Binding-site contacts:
Ligand atom O6 contacts residue THR312 of chain 1.A at 4.2 Å.
Ligand atom C2 contacts residue ASN32 of chain 1.A at 2.5 Å.
Ligand atom C8 contacts residue THR34 of chain 1.A at 3.9 Å.
Ligand atom O6 contacts residue LEU52 of chain 1.B at 3.3 Å.
Ligand atom C6 contacts residue THR34 of chain 1.A at 4.4 Å.
Ligand atom C4 contacts residue ASN32 of chain 1.A at 4.3 Å.
Ligand atom C1 contacts residue ASN32 of chain 1.A at 1.4 Å.
Ligand atom C7 contacts residue ASN32 of chain 1.A at 3.6 Å.
Ligand atom O7 contacts residue THR34 of chain 1.A at 4.0 Å.
Ligand atom C1 contacts residue ALA33 of chain 1.A at 4.5 Å (hydrophobic).
Ligand atom C3 contacts residue ASN32 of chain 1.A at 3.8 Å.
Ligand atom C5 contacts residue ASN32 of chain 1.A at 3.7 Å.
Ligand atom C7 contacts residue THR34 of chain 1.A at 4.3 Å.
Ligand atom N2 contacts residue ASN32 of chain 1.A at 3.0 Å (h-bond).
Ligand atom C8 contacts residue ILE56 of chain 1.B at 4.2 Å (hydrophobic).
Ligand atom C5 contacts residue THR312 of chain 1.A at 4.3 Å.
Ligand atom O7 contacts residue ASN32 of chain 1.A at 3.8 Å.
Ligand atom C1 contacts residue THR312 of chain 1.A at 3.7 Å.
Ligand atom O5 contacts residue ASN32 of chain 1.A at 2.3 Å (h-bond).
Ligand atom C6 contacts residue LEU52 of chain 1.B at 3.8 Å (hydrophobic).
Ligand atom C6 contacts residue THR312 of chain 1.A at 4.2 Å.
Ligand atom O5 contacts residue THR312 of chain 1.A at 3.2 Å (h-bond).

Sequence of chain 1.A:
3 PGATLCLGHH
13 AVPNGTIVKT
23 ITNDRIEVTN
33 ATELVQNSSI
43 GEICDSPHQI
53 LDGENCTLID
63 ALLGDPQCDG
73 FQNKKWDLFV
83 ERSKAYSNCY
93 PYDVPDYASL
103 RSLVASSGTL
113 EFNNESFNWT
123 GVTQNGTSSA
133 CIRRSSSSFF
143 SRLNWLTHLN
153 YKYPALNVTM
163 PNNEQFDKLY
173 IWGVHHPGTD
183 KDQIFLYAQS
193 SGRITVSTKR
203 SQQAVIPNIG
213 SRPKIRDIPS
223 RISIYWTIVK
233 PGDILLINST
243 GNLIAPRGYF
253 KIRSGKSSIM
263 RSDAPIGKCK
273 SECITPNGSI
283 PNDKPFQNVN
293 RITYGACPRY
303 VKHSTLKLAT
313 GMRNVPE

This small molecule binds to this protein.
Small molecule (SMILES): CC(=O)N[C@H]1[C@H](O[C@H]2[C@H](O)[C@@H](NC(C)=O)CO[C@@H]2CO)O[C@H](CO)[C@@H](O)[C@@H]1O

Sequence of chain 1.B:
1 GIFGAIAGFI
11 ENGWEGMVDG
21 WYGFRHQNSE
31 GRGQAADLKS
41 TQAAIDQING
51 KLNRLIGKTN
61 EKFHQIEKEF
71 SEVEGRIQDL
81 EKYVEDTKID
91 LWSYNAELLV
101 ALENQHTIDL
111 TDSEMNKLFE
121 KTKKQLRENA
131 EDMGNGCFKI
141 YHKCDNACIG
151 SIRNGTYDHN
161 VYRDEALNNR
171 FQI